A protein and the small-molecule ligand that binds it are described below.
Small molecule (SMILES): CC(=O)N[C@@H](CC(C)C)C(=O)N[C@@H](C)C(=O)N[C@@H](CCC(=O)O)[C@@H](O)[C@H](C)CO

Binding-site contacts:
Ligand atom C contacts residue GLN22 of chain 1.H at 3.7 Å.
Ligand atom C contacts residue LYS33 of chain 1.H at 3.8 Å.
Ligand atom C1 contacts residue THR1 of chain 1.H at 2.5 Å.
Ligand atom O contacts residue ALA46 of chain 1.H at 3.8 Å.
Ligand atom C contacts residue GLY47 of chain 1.H at 3.7 Å.
Ligand atom O contacts residue ALA49 of chain 1.H at 3.0 Å (h-bond).
Ligand atom C contacts residue ASP125 of chain 1.I at 3.8 Å.
Ligand atom O contacts residue THR21 of chain 1.H at 3.0 Å (h-bond).
Ligand atom C contacts residue ALA49 of chain 1.H at 3.8 Å (hydrophobic).
Ligand atom C3 contacts residue THR1 of chain 1.H at 2.5 Å.
Ligand atom O contacts residue THR1 of chain 1.H at 2.2 Å (h-bond).
Ligand atom CB contacts residue ASP125 of chain 1.I at 3.8 Å.
Ligand atom O contacts residue SER20 of chain 1.H at 3.2 Å (h-bond).
Ligand atom C1 contacts residue MES1 of chain 1.LA at 3.5 Å.
Ligand atom C2 contacts residue GLY168 of chain 1.H at 3.8 Å.
Ligand atom CB contacts residue THR1 of chain 1.H at 2.7 Å.
Ligand atom O contacts residue GLN22 of chain 1.H at 3.9 Å.
Ligand atom N contacts residue THR21 of chain 1.H at 3.1 Å (h-bond).
Ligand atom O contacts residue MES1 of chain 1.LA at 3.2 Å (h-bond).
Ligand atom OE2 contacts residue ALA49 of chain 1.H at 3.7 Å.
Ligand atom CA contacts residue THR1 of chain 1.H at 2.4 Å.
Ligand atom C3 contacts residue GLY168 of chain 1.H at 3.0 Å.
Ligand atom CA contacts residue THR21 of chain 1.H at 3.7 Å.
Ligand atom O contacts residue THR21 of chain 1.H at 3.2 Å (h-bond).
Ligand atom CG contacts residue ASP125 of chain 1.I at 3.6 Å.
Ligand atom O contacts residue GLY47 of chain 1.H at 3.2 Å (h-bond).
Ligand atom CD2 contacts residue GLN22 of chain 1.H at 3.6 Å.
Ligand atom CH3 contacts residue ASP125 of chain 1.I at 3.5 Å.
Ligand atom N contacts residue THR1 of chain 1.H at 3.6 Å.
Ligand atom N contacts residue GLY47 of chain 1.H at 3.1 Å (h-bond).
Ligand atom OE1 contacts residue CYS31 of chain 1.H at 3.6 Å.
Ligand atom O contacts residue THR48 of chain 1.H at 3.9 Å.
Ligand atom OE2 contacts residue GLY45 of chain 1.H at 3.7 Å.
Ligand atom C contacts residue THR1 of chain 1.H at 1.4 Å.
Ligand atom C2 contacts residue THR1 of chain 1.H at 1.5 Å.
Ligand atom N contacts residue ASP125 of chain 1.I at 3.1 Å (salt-bridge).
Ligand atom CA contacts residue GLY47 of chain 1.H at 3.4 Å.
Ligand atom O contacts residue THR1 of chain 1.H at 3.4 Å (h-bond).
Ligand atom OE2 contacts residue THR52 of chain 1.H at 3.5 Å (h-bond).
Ligand atom C3 contacts residue ARG19 of chain 1.H at 3.4 Å.

Sequence of chain 1.Z:
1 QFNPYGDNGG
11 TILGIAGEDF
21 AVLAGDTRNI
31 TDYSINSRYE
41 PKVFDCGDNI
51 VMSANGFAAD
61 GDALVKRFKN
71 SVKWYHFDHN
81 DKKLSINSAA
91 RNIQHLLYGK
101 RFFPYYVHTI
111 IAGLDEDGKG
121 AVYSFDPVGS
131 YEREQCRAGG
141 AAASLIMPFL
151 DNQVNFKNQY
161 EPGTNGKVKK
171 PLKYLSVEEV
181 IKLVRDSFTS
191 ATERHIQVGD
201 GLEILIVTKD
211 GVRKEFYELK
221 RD

Sequence of chain 1.I:
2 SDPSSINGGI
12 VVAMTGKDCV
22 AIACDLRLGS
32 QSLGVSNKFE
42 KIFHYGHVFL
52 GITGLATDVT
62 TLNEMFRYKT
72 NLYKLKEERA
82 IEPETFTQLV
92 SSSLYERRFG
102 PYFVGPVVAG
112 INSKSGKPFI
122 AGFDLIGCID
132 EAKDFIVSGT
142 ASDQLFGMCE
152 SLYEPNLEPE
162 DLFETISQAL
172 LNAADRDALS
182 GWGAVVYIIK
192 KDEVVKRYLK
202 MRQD

Sequence of chain 1.H:
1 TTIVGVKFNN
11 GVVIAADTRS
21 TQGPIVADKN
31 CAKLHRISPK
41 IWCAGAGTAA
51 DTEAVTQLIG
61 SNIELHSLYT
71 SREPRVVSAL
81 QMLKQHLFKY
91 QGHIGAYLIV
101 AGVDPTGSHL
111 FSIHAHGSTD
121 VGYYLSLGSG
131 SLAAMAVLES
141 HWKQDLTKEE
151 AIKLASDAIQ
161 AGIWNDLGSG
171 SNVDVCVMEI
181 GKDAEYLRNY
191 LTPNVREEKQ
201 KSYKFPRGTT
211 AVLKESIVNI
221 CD